Sequence of chain 1.A:
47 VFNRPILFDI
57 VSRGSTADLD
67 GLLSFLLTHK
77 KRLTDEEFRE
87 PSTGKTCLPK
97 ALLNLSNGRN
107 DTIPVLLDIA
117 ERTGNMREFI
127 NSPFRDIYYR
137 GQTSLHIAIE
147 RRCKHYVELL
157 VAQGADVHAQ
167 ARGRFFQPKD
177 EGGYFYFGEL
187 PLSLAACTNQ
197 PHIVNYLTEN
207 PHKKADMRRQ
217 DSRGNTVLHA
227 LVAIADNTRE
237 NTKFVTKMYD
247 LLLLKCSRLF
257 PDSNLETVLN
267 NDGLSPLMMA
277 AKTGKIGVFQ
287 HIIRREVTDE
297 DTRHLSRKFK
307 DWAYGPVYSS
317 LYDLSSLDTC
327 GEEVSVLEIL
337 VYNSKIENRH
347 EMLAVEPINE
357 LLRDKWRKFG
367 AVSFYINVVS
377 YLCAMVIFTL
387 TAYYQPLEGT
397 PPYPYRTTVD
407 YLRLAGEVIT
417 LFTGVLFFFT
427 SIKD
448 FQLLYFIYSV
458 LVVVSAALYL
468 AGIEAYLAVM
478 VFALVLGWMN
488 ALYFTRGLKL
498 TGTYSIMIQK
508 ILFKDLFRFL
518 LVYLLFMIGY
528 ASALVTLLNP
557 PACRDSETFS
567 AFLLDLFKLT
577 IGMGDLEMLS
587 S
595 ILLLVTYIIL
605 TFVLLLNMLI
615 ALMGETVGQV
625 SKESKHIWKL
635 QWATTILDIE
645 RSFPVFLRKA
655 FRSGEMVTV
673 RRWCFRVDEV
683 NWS

A protein and the small-molecule ligand that binds it are described below.
Small molecule (SMILES): CC(C)C[C@H](NC(=O)c1cc2ccccc2s1)C(=O)N1CCN(C(=O)[C@H](CO)NS(=O)(=O)c2ccc(Cl)cc2Cl)CC1

Binding-site contacts:
Ligand atom C05 contacts residue SER646 of chain 1.A at 3.4 Å.
Ligand atom CL34 contacts residue ASP642 of chain 1.A at 3.0 Å.
Ligand atom C13 contacts residue THR419 of chain 1.A at 3.3 Å.
Ligand atom C24 contacts residue SER646 of chain 1.A at 3.3 Å.
Ligand atom C38 contacts residue ASN373 of chain 1.A at 3.7 Å.
Ligand atom C20 contacts residue ASP642 of chain 1.A at 3.2 Å.
Ligand atom C11 contacts residue PHE423 of chain 1.A at 3.6 Å (hydrophobic).
Ligand atom C10 contacts residue PHE423 of chain 1.A at 3.8 Å (hydrophobic).
Ligand atom C13 contacts residue PHE423 of chain 1.A at 3.7 Å (hydrophobic).
Ligand atom C08 contacts residue ASN373 of chain 1.A at 3.1 Å.
Ligand atom O40 contacts residue TYR452 of chain 1.A at 3.1 Å.
Ligand atom O41 contacts residue THR426 of chain 1.A at 3.2 Å (h-bond).
Ligand atom C36 contacts residue PHE491 of chain 1.A at 3.4 Å (hydrophobic).
Ligand atom O41 contacts residue TYR452 of chain 1.A at 3.1 Å (h-bond).
Ligand atom C26 contacts residue TYR452 of chain 1.A at 3.4 Å (hydrophobic).
Ligand atom C25 contacts residue TYR452 of chain 1.A at 3.8 Å (hydrophobic).
Ligand atom C12 contacts residue THR419 of chain 1.A at 3.1 Å.
Ligand atom O42 contacts residue ASN373 of chain 1.A at 3.0 Å (h-bond).
Ligand atom O31 contacts residue ASN487 of chain 1.A at 3.7 Å.
Ligand atom CL37 contacts residue PHE370 of chain 1.A at 3.2 Å.
Ligand atom CL37 contacts residue ASN373 of chain 1.A at 3.4 Å.
Ligand atom C38 contacts residue PHE491 of chain 1.A at 3.5 Å (hydrophobic).
Ligand atom O31 contacts residue TYR490 of chain 1.A at 3.1 Å.
Ligand atom C07 contacts residue ASN373 of chain 1.A at 2.9 Å.
Ligand atom N19 contacts residue SER646 of chain 1.A at 3.2 Å.
Ligand atom CL37 contacts residue PHE491 of chain 1.A at 3.5 Å.
Ligand atom O17 contacts residue ASN373 of chain 1.A at 2.4 Å (h-bond).
Ligand atom C14 contacts residue TYR377 of chain 1.A at 3.9 Å (hydrophobic).
Ligand atom S16 contacts residue ASN373 of chain 1.A at 3.0 Å (h-bond).
Ligand atom C04 contacts residue SER646 of chain 1.A at 3.3 Å.
Ligand atom O42 contacts residue SER646 of chain 1.A at 3.9 Å.
Ligand atom C12 contacts residue PHE423 of chain 1.A at 3.5 Å (hydrophobic).
Ligand atom N29 contacts residue TYR452 of chain 1.A at 3.7 Å.
Ligand atom C21 contacts residue ASP642 of chain 1.A at 3.4 Å.
Ligand atom O40 contacts residue ASN487 of chain 1.A at 3.5 Å (h-bond).
Ligand atom C18 contacts residue SER646 of chain 1.A at 3.2 Å.
Ligand atom C11 contacts residue LEU422 of chain 1.A at 3.5 Å (hydrophobic).
Ligand atom N06 contacts residue ASN373 of chain 1.A at 3.9 Å.
Ligand atom C14 contacts residue PHE423 of chain 1.A at 3.9 Å (hydrophobic).
Ligand atom C03 contacts residue SER369 of chain 1.A at 3.2 Å.